Sequence of chain 1.C:
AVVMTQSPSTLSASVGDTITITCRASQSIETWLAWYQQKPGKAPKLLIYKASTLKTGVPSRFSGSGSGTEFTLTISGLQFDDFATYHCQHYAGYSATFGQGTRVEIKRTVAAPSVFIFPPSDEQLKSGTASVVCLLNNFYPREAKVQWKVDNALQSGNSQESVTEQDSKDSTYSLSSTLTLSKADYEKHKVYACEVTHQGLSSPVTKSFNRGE

Binding-site contacts:
Ligand atom O4 contacts residue ASP106 of chain 1.D at 3.4 Å.
Ligand atom O5 contacts residue THR33 of chain 1.D at 3.1 Å (h-bond).
Ligand atom O6 contacts residue TRP30 of chain 1.F at 3.5 Å (h-bond).
Ligand atom C2 contacts residue FOD20 of chain 1.F at 2.4 Å.
Ligand atom O6 contacts residue THR33 of chain 1.D at 2.8 Å (h-bond).
Ligand atom C3 contacts residue ASP108 of chain 1.D at 3.5 Å.
Ligand atom O2 contacts residue THR33 of chain 1.D at 2.8 Å (h-bond).
Ligand atom C2 contacts residue ALA31 of chain 1.D at 3.5 Å (hydrophobic).
Ligand atom O6 contacts residue GLY93 of chain 1.C at 2.6 Å (h-bond).
Ligand atom O4 contacts residue SER54 of chain 1.D at 3.7 Å.
Ligand atom C1 contacts residue ALA31 of chain 1.D at 3.2 Å (hydrophobic).
Ligand atom C5 contacts residue SER105 of chain 1.D at 3.6 Å.
Ligand atom O5 contacts residue FOD20 of chain 1.F at 2.6 Å (h-bond).
Ligand atom O4 contacts residue ASP108 of chain 1.D at 3.0 Å (salt-bridge).
Ligand atom O2 contacts residue FOD20 of chain 1.F at 3.0 Å (h-bond).
Ligand atom O3 contacts residue LEU104 of chain 1.D at 3.4 Å.
Ligand atom O2 contacts residue THR53 of chain 1.D at 2.4 Å (h-bond).
Ligand atom O3 contacts residue ALA31 of chain 1.D at 2.8 Å (h-bond).
Ligand atom O3 contacts residue ASP108 of chain 1.D at 2.7 Å (salt-bridge).
Ligand atom O6 contacts residue ASP106 of chain 1.D at 2.2 Å (salt-bridge).
Ligand atom O6 contacts residue LYS99 of chain 1.D at 3.5 Å.
Ligand atom O2 contacts residue LYS99 of chain 1.D at 2.8 Å (salt-bridge).
Ligand atom C6 contacts residue ASP106 of chain 1.D at 3.5 Å.
Ligand atom C1 contacts residue FOD20 of chain 1.F at 1.4 Å.
Ligand atom C1 contacts residue THR53 of chain 1.D at 3.1 Å.
Ligand atom O6 contacts residue THR53 of chain 1.D at 3.5 Å (h-bond).
Ligand atom O5 contacts residue THR56 of chain 1.D at 3.3 Å.
Ligand atom O3 contacts residue GLY100 of chain 1.D at 3.5 Å.
Ligand atom O2 contacts residue HIS32 of chain 1.D at 3.5 Å.
Ligand atom O6 contacts residue TYR94 of chain 1.C at 3.5 Å.
Ligand atom O4 contacts residue ASN107 of chain 1.D at 3.2 Å (h-bond).
Ligand atom O5 contacts residue THR53 of chain 1.D at 2.8 Å (h-bond).
Ligand atom C6 contacts residue GLY93 of chain 1.C at 3.6 Å.
Ligand atom O3 contacts residue LYS99 of chain 1.D at 3.4 Å (salt-bridge).
Ligand atom C2 contacts residue THR53 of chain 1.D at 3.3 Å.
Ligand atom C3 contacts residue SER105 of chain 1.D at 3.5 Å.
Ligand atom C4 contacts residue SER105 of chain 1.D at 3.4 Å.
Ligand atom O4 contacts residue SER105 of chain 1.D at 2.8 Å (h-bond).
Ligand atom O2 contacts residue ALA31 of chain 1.D at 3.4 Å (h-bond).
Ligand atom O2 contacts residue SER54 of chain 1.D at 3.0 Å (h-bond).

This protein binds this small molecule.
Small molecule (SMILES): OC[C@H]1O[C@H](O[C@@H]2[C@H](O)[C@@H](OC[C@H]3OC[C@@H](O)[C@@H](O[C@H]4O[C@H](CO)[C@@H](O)[C@H](O)[C@@H]4O[C@H]4O[C@H](CO)[C@@H](O)[C@H](O)[C@@H]4O)[C@@H]3O)O[C@H](CO[C@H]3O[C@H](CO)[C@@H](O)[C@H](O)[C@@H]3O[C@H]3O[C@H](CO)[C@@H](O)[C@H](O)[C@@H]3O)[C@H]2O)[C@@H](O)[C@@H](O)[C@@H]1O

Sequence of chain 1.D:
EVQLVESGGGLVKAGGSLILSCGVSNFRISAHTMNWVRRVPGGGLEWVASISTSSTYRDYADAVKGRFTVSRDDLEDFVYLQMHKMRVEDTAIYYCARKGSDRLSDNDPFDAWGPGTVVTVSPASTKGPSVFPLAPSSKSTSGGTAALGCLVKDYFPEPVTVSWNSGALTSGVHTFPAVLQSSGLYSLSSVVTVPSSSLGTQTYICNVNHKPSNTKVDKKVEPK

Sequence of chain 1.F:
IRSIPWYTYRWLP